Binding-site contacts:
Ligand atom C4 contacts residue ILE113 of chain 1.A at 3.9 Å (hydrophobic).
Ligand atom O1 contacts residue ALA10 of chain 1.A at 2.9 Å (h-bond).
Ligand atom C3 contacts residue SER105 of chain 1.A at 3.8 Å.
Ligand atom C6 contacts residue SER75 of chain 1.A at 3.9 Å.
Ligand atom C5 contacts residue VAL77 of chain 1.A at 4.1 Å (hydrophobic).
Ligand atom O1 contacts residue PRO9 of chain 1.A at 3.3 Å (h-bond).
Ligand atom C2 contacts residue PHE135 of chain 1.A at 4.1 Å (hydrophobic).
Ligand atom O3 contacts residue ILE179 of chain 1.A at 3.4 Å.
Ligand atom C7 contacts residue VAL77 of chain 1.A at 3.8 Å (hydrophobic).
Ligand atom C7 contacts residue PRO177 of chain 1.A at 4.2 Å (hydrophobic).
Ligand atom C7 contacts residue ILE113 of chain 1.A at 2.5 Å (hydrophobic).
Ligand atom C6 contacts residue PRO152 of chain 1.A at 4.1 Å (hydrophobic).
Ligand atom C5 contacts residue PRO177 of chain 1.A at 4.3 Å (hydrophobic).
Ligand atom C2 contacts residue PRO152 of chain 1.A at 4.4 Å (hydrophobic).
Ligand atom O2 contacts residue THR56 of chain 1.A at 4.4 Å.
Ligand atom O2 contacts residue MET38 of chain 1.A at 4.3 Å.
Ligand atom O3 contacts residue ALA10 of chain 1.A at 3.2 Å.
Ligand atom O1 contacts residue SER8 of chain 1.A at 3.5 Å (h-bond).
Ligand atom C2 contacts residue MET38 of chain 1.A at 4.2 Å (hydrophobic).
Ligand atom O2 contacts residue ALA57 of chain 1.A at 3.5 Å (h-bond).
Ligand atom S contacts residue PRO152 of chain 1.A at 4.5 Å.
Ligand atom O3 contacts residue SER8 of chain 1.A at 3.5 Å (h-bond).
Ligand atom O2 contacts residue SER8 of chain 1.A at 3.0 Å.
Ligand atom C1 contacts residue ALA57 of chain 1.A at 4.2 Å (hydrophobic).
Ligand atom C5 contacts residue SER75 of chain 1.A at 3.9 Å.
Ligand atom C1 contacts residue PRO152 of chain 1.A at 4.1 Å (hydrophobic).
Ligand atom C5 contacts residue PRO152 of chain 1.A at 4.5 Å (hydrophobic).
Ligand atom C6 contacts residue ALA57 of chain 1.A at 4.2 Å (hydrophobic).
Ligand atom C4 contacts residue VAL77 of chain 1.A at 4.5 Å (hydrophobic).
Ligand atom C4 contacts residue PRO152 of chain 1.A at 4.4 Å (hydrophobic).
Ligand atom S contacts residue ILE179 of chain 1.A at 4.2 Å.
Ligand atom O2 contacts residue PRO9 of chain 1.A at 4.5 Å.
Ligand atom O1 contacts residue PRO152 of chain 1.A at 3.9 Å.
Ligand atom S contacts residue ALA10 of chain 1.A at 4.2 Å.
Ligand atom O2 contacts residue ILE179 of chain 1.A at 4.2 Å.
Ligand atom C3 contacts residue PRO152 of chain 1.A at 4.4 Å (hydrophobic).
Ligand atom C6 contacts residue ILE179 of chain 1.A at 4.2 Å (hydrophobic).
Ligand atom C3 contacts residue ILE113 of chain 1.A at 4.5 Å (hydrophobic).
Ligand atom C3 contacts residue PHE135 of chain 1.A at 3.8 Å (hydrophobic).
Ligand atom S contacts residue SER8 of chain 1.A at 3.5 Å (h-bond).

The protein below binds the small molecule below.
Small molecule (SMILES): Cc1ccc(S(=O)(=O)O)cc1

Sequence of chain 1.A:
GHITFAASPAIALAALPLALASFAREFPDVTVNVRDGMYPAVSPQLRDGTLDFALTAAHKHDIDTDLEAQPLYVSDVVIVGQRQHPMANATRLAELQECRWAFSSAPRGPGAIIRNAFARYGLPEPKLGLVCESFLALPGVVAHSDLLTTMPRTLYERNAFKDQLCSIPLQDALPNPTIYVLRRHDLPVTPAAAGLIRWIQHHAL